A small-molecule ligand and the protein it binds are described below.
Small molecule (SMILES): CC(=O)N[C@@H]1[C@@H](O)[C@H](O)[C@@H](CO)O[C@H]1O

Binding-site contacts:
Ligand atom C1 contacts residue ASN282 of chain 1.A at 1.4 Å.
Ligand atom N2 contacts residue ASN282 of chain 1.A at 2.9 Å (h-bond).
Ligand atom O5 contacts residue ASN282 of chain 1.A at 2.4 Å (h-bond).
Ligand atom C4 contacts residue ASN282 of chain 1.A at 4.2 Å.
Ligand atom C5 contacts residue ASN282 of chain 1.A at 3.7 Å.
Ligand atom C7 contacts residue ASN282 of chain 1.A at 3.5 Å.
Ligand atom O7 contacts residue ASN282 of chain 1.A at 3.8 Å.
Ligand atom C2 contacts residue ASN282 of chain 1.A at 2.5 Å.
Ligand atom C3 contacts residue ASN282 of chain 1.A at 3.8 Å.

Sequence of chain 1.A:
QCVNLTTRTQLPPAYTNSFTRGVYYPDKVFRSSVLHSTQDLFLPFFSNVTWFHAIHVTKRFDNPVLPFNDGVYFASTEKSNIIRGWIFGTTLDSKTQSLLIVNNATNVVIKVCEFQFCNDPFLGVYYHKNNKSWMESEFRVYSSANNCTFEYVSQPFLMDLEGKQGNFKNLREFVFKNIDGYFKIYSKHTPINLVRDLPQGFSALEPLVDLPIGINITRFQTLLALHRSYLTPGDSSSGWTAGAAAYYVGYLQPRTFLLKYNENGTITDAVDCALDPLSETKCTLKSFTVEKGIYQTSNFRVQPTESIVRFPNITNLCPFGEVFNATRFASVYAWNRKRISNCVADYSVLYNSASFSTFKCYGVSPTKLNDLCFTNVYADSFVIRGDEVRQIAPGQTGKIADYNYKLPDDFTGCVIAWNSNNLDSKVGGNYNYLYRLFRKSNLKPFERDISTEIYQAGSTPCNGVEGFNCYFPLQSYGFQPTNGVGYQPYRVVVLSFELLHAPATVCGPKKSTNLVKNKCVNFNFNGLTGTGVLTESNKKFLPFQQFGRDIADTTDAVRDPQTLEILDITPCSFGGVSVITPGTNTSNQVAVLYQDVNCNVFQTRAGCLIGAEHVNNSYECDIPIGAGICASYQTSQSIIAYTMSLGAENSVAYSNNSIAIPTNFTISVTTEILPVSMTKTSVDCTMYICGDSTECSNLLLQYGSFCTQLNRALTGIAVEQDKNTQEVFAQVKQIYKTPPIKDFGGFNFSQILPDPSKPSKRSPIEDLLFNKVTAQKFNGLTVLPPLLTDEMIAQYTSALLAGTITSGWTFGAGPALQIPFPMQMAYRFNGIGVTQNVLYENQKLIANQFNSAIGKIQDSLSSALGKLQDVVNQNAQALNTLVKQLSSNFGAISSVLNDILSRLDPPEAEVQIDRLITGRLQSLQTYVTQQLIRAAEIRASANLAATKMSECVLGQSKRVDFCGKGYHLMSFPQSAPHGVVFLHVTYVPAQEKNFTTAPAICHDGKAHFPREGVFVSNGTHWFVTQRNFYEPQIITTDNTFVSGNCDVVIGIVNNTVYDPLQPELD